A small-molecule ligand and the protein it binds are described below.
Small molecule (SMILES): CC(=O)N[C@H]1[C@H](O[C@H]2[C@H](O)[C@@H](NC(C)=O)CO[C@@H]2CO)O[C@H](CO)[C@@H](O[C@@H]2O[C@H](CO)[C@@H](O)[C@H](O)[C@@H]2O)[C@@H]1O

Sequence of chain 1.G:
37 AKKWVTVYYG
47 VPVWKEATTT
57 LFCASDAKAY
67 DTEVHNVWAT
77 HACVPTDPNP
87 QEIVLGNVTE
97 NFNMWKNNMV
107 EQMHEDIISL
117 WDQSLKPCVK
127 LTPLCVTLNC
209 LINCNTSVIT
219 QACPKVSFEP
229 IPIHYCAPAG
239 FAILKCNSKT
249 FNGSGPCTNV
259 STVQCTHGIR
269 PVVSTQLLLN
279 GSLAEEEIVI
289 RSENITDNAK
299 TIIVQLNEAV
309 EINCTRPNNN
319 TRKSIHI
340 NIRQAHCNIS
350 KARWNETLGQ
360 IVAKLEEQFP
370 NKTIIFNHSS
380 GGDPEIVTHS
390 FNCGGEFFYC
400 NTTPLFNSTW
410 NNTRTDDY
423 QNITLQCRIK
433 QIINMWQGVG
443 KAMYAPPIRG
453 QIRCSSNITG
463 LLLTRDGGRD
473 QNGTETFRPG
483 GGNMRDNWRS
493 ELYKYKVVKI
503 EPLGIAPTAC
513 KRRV

Binding-site contacts:
Ligand atom C8 contacts residue ASN406 of chain 1.G at 4.1 Å.
Ligand atom C7 contacts residue LYS350 of chain 1.G at 4.0 Å.
Ligand atom C1 contacts residue ASP415 of chain 1.G at 4.4 Å.
Ligand atom C7 contacts residue TYR417 of chain 1.G at 3.8 Å (hydrophobic).
Ligand atom C4 contacts residue ASN406 of chain 1.G at 4.2 Å.
Ligand atom C5 contacts residue TYR417 of chain 1.G at 4.0 Å (hydrophobic).
Ligand atom C6 contacts residue TYR417 of chain 1.G at 3.4 Å (hydrophobic).
Ligand atom C3 contacts residue TYR417 of chain 1.G at 4.4 Å (hydrophobic).
Ligand atom O5 contacts residue PRO403 of chain 1.G at 3.7 Å.
Ligand atom C8 contacts residue ASN424 of chain 1.G at 3.9 Å.
Ligand atom N2 contacts residue ASP415 of chain 1.G at 4.1 Å.
Ligand atom C7 contacts residue ASN406 of chain 1.G at 3.0 Å.
Ligand atom C2 contacts residue TYR417 of chain 1.G at 4.1 Å (hydrophobic).
Ligand atom C8 contacts residue LYS350 of chain 1.G at 3.8 Å.
Ligand atom C8 contacts residue GLN423 of chain 1.G at 3.9 Å.
Ligand atom C1 contacts residue ASN406 of chain 1.G at 1.4 Å.
Ligand atom C5 contacts residue PRO403 of chain 1.G at 4.0 Å (hydrophobic).
Ligand atom O7 contacts residue TYR417 of chain 1.G at 3.3 Å.
Ligand atom C2 contacts residue ASN406 of chain 1.G at 2.4 Å.
Ligand atom O5 contacts residue ASN406 of chain 1.G at 2.4 Å (h-bond).
Ligand atom O5 contacts residue ASP416 of chain 1.G at 4.2 Å.
Ligand atom C3 contacts residue ASN406 of chain 1.G at 3.6 Å.
Ligand atom N2 contacts residue ASN406 of chain 1.G at 2.8 Å (h-bond).
Ligand atom O5 contacts residue TYR417 of chain 1.G at 3.6 Å (h-bond).
Ligand atom O7 contacts residue ASN406 of chain 1.G at 2.9 Å (h-bond).
Ligand atom O3 contacts residue TYR417 of chain 1.G at 3.1 Å (h-bond).
Ligand atom C5 contacts residue ASN406 of chain 1.G at 3.7 Å.
Ligand atom O7 contacts residue LYS350 of chain 1.G at 3.3 Å.
Ligand atom C6 contacts residue PRO403 of chain 1.G at 3.7 Å (hydrophobic).
Ligand atom C8 contacts residue ILE425 of chain 1.G at 4.2 Å (hydrophobic).
Ligand atom N2 contacts residue TYR417 of chain 1.G at 4.2 Å.
Ligand atom O3 contacts residue ASP416 of chain 1.G at 4.2 Å.